Sequence of chain 1.C:
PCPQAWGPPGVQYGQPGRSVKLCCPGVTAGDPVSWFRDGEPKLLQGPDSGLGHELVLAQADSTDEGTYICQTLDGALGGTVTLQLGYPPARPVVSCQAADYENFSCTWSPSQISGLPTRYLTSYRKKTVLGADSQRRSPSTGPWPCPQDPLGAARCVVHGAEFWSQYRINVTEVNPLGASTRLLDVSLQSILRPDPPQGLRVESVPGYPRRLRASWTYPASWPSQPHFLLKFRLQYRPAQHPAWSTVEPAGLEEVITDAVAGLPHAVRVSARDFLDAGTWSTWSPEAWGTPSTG

Sequence of chain 1.D:
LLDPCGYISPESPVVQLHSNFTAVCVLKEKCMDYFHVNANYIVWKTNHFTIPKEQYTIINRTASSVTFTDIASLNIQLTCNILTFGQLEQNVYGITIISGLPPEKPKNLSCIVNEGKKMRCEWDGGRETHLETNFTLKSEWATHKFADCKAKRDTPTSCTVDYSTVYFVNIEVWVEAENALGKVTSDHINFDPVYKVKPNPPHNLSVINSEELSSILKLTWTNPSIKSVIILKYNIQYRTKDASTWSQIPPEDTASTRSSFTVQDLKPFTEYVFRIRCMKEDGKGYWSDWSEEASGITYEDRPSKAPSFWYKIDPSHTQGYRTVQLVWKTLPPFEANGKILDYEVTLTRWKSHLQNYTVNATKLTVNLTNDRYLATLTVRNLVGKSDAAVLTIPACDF

Binding-site contacts:
Ligand atom C6 contacts residue THR175 of chain 1.C at 4.0 Å.
Ligand atom O6 contacts residue SER126 of chain 1.C at 4.5 Å.
Ligand atom C1 contacts residue ASN173 of chain 1.C at 1.4 Å.
Ligand atom C3 contacts residue ASN173 of chain 1.C at 3.8 Å.
Ligand atom O7 contacts residue ASN173 of chain 1.C at 4.3 Å.
Ligand atom O5 contacts residue THR175 of chain 1.C at 3.5 Å.
Ligand atom C7 contacts residue ASN173 of chain 1.C at 3.4 Å.
Ligand atom O7 contacts residue PHE87 of chain 1.D at 4.4 Å.
Ligand atom C1 contacts residue THR184 of chain 1.C at 3.9 Å.
Ligand atom O6 contacts residue THR175 of chain 1.C at 4.4 Å.
Ligand atom C1 contacts residue THR175 of chain 1.C at 3.8 Å.
Ligand atom C8 contacts residue ARG128 of chain 1.C at 4.4 Å.
Ligand atom O5 contacts residue SER126 of chain 1.C at 4.4 Å.
Ligand atom C5 contacts residue THR175 of chain 1.C at 3.5 Å.
Ligand atom O5 contacts residue ASN173 of chain 1.C at 2.4 Å (h-bond).
Ligand atom C4 contacts residue ASN173 of chain 1.C at 4.3 Å.
Ligand atom N2 contacts residue ASN173 of chain 1.C at 2.9 Å (h-bond).
Ligand atom C5 contacts residue ASN173 of chain 1.C at 3.7 Å.
Ligand atom C2 contacts residue ASN173 of chain 1.C at 2.5 Å.
Ligand atom N2 contacts residue THR184 of chain 1.C at 4.5 Å.
Ligand atom O7 contacts residue LEU186 of chain 1.C at 3.8 Å.
Ligand atom C8 contacts residue ASN173 of chain 1.C at 3.5 Å.

The small molecule below binds the protein below.
Small molecule (SMILES): CC(=O)N[C@H]1[C@H](O[C@H]2[C@H](O)[C@@H](NC(C)=O)CO[C@@H]2CO)O[C@H](CO)[C@@H](O[C@@H]2O[C@H](CO)[C@@H](O)[C@H](O)[C@@H]2O)[C@@H]1O